Binding-site contacts:
Ligand atom N1 contacts residue TRP48 of chain 1.A at 3.4 Å.
Ligand atom C8 contacts residue ALA170 of chain 1.A at 3.5 Å (hydrophobic).
Ligand atom C8 contacts residue TRP23 of chain 1.A at 4.1 Å (hydrophobic).
Ligand atom N6 contacts residue SER166 of chain 1.A at 4.1 Å.
Ligand atom C6 contacts residue GLU40 of chain 1.A at 3.6 Å.
Ligand atom C6 contacts residue TRP48 of chain 1.A at 3.4 Å (hydrophobic).
Ligand atom N3 contacts residue PHE8 of chain 1.A at 4.4 Å.
Ligand atom C4 contacts residue TRP23 of chain 1.A at 3.9 Å (hydrophobic).
Ligand atom C2 contacts residue TYR15 of chain 1.A at 3.5 Å (hydrophobic).
Ligand atom C3A contacts residue TRP48 of chain 1.A at 4.0 Å (hydrophobic).
Ligand atom C8 contacts residue SER166 of chain 1.A at 4.2 Å.
Ligand atom N3 contacts residue TRP48 of chain 1.A at 3.5 Å.
Ligand atom N3 contacts residue TYR15 of chain 1.A at 3.6 Å (h-bond).
Ligand atom C3A contacts residue PHE8 of chain 1.A at 3.2 Å (hydrophobic).
Ligand atom C8 contacts residue GLU40 of chain 1.A at 3.2 Å.
Ligand atom N9 contacts residue ALA170 of chain 1.A at 4.1 Å.
Ligand atom N9 contacts residue TRP48 of chain 1.A at 3.4 Å (h-bond).
Ligand atom N1 contacts residue TYR15 of chain 1.A at 4.4 Å.
Ligand atom C4 contacts residue TRP48 of chain 1.A at 3.4 Å (hydrophobic).
Ligand atom N7 contacts residue GLU40 of chain 1.A at 2.6 Å (salt-bridge).
Ligand atom N3 contacts residue TRP23 of chain 1.A at 4.1 Å.
Ligand atom C3A contacts residue TYR15 of chain 1.A at 3.2 Å (hydrophobic).
Ligand atom N9 contacts residue PHE18 of chain 1.A at 3.6 Å.
Ligand atom C5 contacts residue TRP48 of chain 1.A at 3.4 Å (hydrophobic).
Ligand atom C5 contacts residue GLU40 of chain 1.A at 3.7 Å.
Ligand atom N6 contacts residue TRP48 of chain 1.A at 3.9 Å.
Ligand atom N6 contacts residue HIS43 of chain 1.A at 3.7 Å.
Ligand atom N7 contacts residue TRP48 of chain 1.A at 3.4 Å.
Ligand atom C2 contacts residue TRP48 of chain 1.A at 3.8 Å (hydrophobic).
Ligand atom C3A contacts residue PHE18 of chain 1.A at 4.3 Å (hydrophobic).
Ligand atom N6 contacts residue GLU40 of chain 1.A at 2.7 Å (salt-bridge).
Ligand atom N7 contacts residue SER166 of chain 1.A at 4.2 Å.
Ligand atom C6 contacts residue SER166 of chain 1.A at 4.4 Å.
Ligand atom C8 contacts residue PHE18 of chain 1.A at 4.1 Å (hydrophobic).
Ligand atom C5 contacts residue SER166 of chain 1.A at 4.4 Å.
Ligand atom C2 contacts residue PHE8 of chain 1.A at 4.5 Å (hydrophobic).
Ligand atom C8 contacts residue TRP48 of chain 1.A at 3.4 Å (hydrophobic).
Ligand atom C3A contacts residue TRP23 of chain 1.A at 3.6 Å (hydrophobic).
Ligand atom N9 contacts residue TRP23 of chain 1.A at 3.3 Å.

Sequence of chain 1.A:
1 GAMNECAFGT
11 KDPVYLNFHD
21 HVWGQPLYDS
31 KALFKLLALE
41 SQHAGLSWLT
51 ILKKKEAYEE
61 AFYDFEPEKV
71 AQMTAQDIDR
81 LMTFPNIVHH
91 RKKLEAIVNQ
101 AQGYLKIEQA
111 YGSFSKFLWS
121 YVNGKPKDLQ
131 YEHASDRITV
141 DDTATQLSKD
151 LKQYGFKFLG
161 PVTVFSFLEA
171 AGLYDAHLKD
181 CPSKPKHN

The small molecule below binds the protein below.
Small molecule (SMILES): Cn1cnc(N)c2ncnc1-2